Sequence of chain 1.B:
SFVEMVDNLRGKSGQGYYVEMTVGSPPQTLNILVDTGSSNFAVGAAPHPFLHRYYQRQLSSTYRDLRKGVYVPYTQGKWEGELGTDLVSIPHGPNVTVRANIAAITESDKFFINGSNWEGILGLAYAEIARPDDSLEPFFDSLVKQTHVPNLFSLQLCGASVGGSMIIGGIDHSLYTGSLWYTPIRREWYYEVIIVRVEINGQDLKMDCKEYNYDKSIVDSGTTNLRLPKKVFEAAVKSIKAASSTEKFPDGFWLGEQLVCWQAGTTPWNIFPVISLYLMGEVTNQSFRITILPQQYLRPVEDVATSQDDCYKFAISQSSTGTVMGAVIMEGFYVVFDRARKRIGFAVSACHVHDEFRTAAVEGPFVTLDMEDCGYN

Binding-site contacts:
Ligand atom C10 contacts residue GLN89 of chain 1.B at 3.6 Å.
Ligand atom O62 contacts residue TYR87 of chain 1.B at 3.6 Å.
Ligand atom C14 contacts residue GLY246 of chain 1.B at 3.4 Å.
Ligand atom C16 contacts residue ASP48 of chain 1.B at 3.5 Å.
Ligand atom F64 contacts residue PHE124 of chain 1.B at 3.1 Å.
Ligand atom O62 contacts residue ASP48 of chain 1.B at 2.6 Å (salt-bridge).
Ligand atom F3 contacts residue GLY246 of chain 1.B at 3.2 Å.
Ligand atom C45 contacts residue THR88 of chain 1.B at 3.6 Å.
Ligand atom O62 contacts residue GLY50 of chain 1.B at 3.4 Å (h-bond).
Ligand atom F4 contacts residue THR248 of chain 1.B at 3.4 Å.
Ligand atom F64 contacts residue GLN89 of chain 1.B at 3.2 Å.
Ligand atom F3 contacts residue LEU46 of chain 1.B at 3.2 Å.
Ligand atom C23 contacts residue ASP244 of chain 1.B at 3.2 Å.
Ligand atom C40 contacts residue GLY50 of chain 1.B at 3.3 Å.
Ligand atom F1 contacts residue GLY29 of chain 1.B at 3.2 Å.
Ligand atom F4 contacts residue GLN28 of chain 1.B at 3.5 Å.
Ligand atom C2 contacts residue GLY29 of chain 1.B at 3.6 Å.
Ligand atom C36 contacts residue ASP244 of chain 1.B at 3.3 Å.
Ligand atom C25 contacts residue ASP244 of chain 1.B at 3.2 Å.
Ligand atom O7 contacts residue ILE126 of chain 1.B at 3.6 Å.
Ligand atom C47 contacts residue THR88 of chain 1.B at 3.3 Å.
Ligand atom O33 contacts residue THR88 of chain 1.B at 3.0 Å (h-bond).
Ligand atom O33 contacts residue GLN89 of chain 1.B at 3.5 Å (h-bond).
Ligand atom C43 contacts residue PRO86 of chain 1.B at 3.4 Å (hydrophobic).
Ligand atom N65 contacts residue PHE124 of chain 1.B at 2.9 Å (h-bond).
Ligand atom O33 contacts residue TYR87 of chain 1.B at 3.4 Å.
Ligand atom F1 contacts residue GLN28 of chain 1.B at 2.8 Å.
Ligand atom F4 contacts residue GLY246 of chain 1.B at 3.5 Å.
Ligand atom C36 contacts residue GLY50 of chain 1.B at 3.4 Å.
Ligand atom F1 contacts residue ILE126 of chain 1.B at 3.5 Å.
Ligand atom C25 contacts residue THR247 of chain 1.B at 3.1 Å.
Ligand atom C29 contacts residue GLY246 of chain 1.B at 3.6 Å.
Ligand atom N34 contacts residue GLY50 of chain 1.B at 3.0 Å (h-bond).
Ligand atom F4 contacts residue GLY29 of chain 1.B at 3.1 Å.
Ligand atom C5 contacts residue GLY246 of chain 1.B at 3.5 Å.
Ligand atom O62 contacts residue SER51 of chain 1.B at 3.5 Å.
Ligand atom O32 contacts residue THR247 of chain 1.B at 3.4 Å (h-bond).
Ligand atom C21 contacts residue ASP48 of chain 1.B at 3.5 Å.
Ligand atom N34 contacts residue ASP244 of chain 1.B at 2.6 Å (salt-bridge).
Ligand atom C2 contacts residue GLY246 of chain 1.B at 3.6 Å.

This protein binds this small molecule.
Small molecule (SMILES): CCOC[C@@H](Oc1cc(C[C@@H]2CS(=O)(=O)C[C@H](NCc3cccc(C(C)(C)C)c3)[C@H]2O)cc(F)c1N)C(F)(F)F